This protein binds this small molecule.
Small molecule (SMILES): Oc1c(F)cccc1F

Binding-site contacts:
Ligand atom F1 contacts residue TYR16 of chain 1.A at 2.9 Å.
Ligand atom C2 contacts residue ALA118 of chain 1.A at 4.2 Å (hydrophobic).
Ligand atom F2 contacts residue ALA118 of chain 1.A at 2.9 Å.
Ligand atom F2 contacts residue MET116 of chain 1.A at 4.2 Å.
Ligand atom C6 contacts residue TYR16 of chain 1.A at 3.6 Å (hydrophobic).
Ligand atom O contacts residue ASP103 of chain 1.A at 2.6 Å (salt-bridge).
Ligand atom O contacts residue MET116 of chain 1.A at 3.5 Å.
Ligand atom C1 contacts residue PHE86 of chain 1.A at 3.6 Å (hydrophobic).
Ligand atom F1 contacts residue VAL20 of chain 1.A at 3.2 Å.
Ligand atom C5 contacts residue VAL88 of chain 1.A at 3.9 Å (hydrophobic).
Ligand atom F2 contacts residue ASP103 of chain 1.A at 3.2 Å.
Ligand atom C1 contacts residue ASN40 of chain 1.A at 3.8 Å.
Ligand atom C3 contacts residue ASN40 of chain 1.A at 3.5 Å.
Ligand atom C4 contacts residue VAL88 of chain 1.A at 3.9 Å (hydrophobic).
Ligand atom F2 contacts residue PHE86 of chain 1.A at 4.1 Å.
Ligand atom F1 contacts residue TYR57 of chain 1.A at 4.0 Å.
Ligand atom C6 contacts residue VAL20 of chain 1.A at 4.3 Å (hydrophobic).
Ligand atom C1 contacts residue ASP103 of chain 1.A at 3.8 Å.
Ligand atom C3 contacts residue VAL101 of chain 1.A at 4.2 Å (hydrophobic).
Ligand atom C4 contacts residue ASN40 of chain 1.A at 4.4 Å.
Ligand atom F2 contacts residue TRP120 of chain 1.A at 4.4 Å.
Ligand atom F2 contacts residue ASN40 of chain 1.A at 2.8 Å.
Ligand atom C5 contacts residue PHE86 of chain 1.A at 4.3 Å (hydrophobic).
Ligand atom C1 contacts residue TYR16 of chain 1.A at 3.4 Å (hydrophobic).
Ligand atom O contacts residue PHE86 of chain 1.A at 3.6 Å.
Ligand atom C6 contacts residue PHE86 of chain 1.A at 3.9 Å (hydrophobic).
Ligand atom O contacts residue TYR16 of chain 1.A at 2.5 Å (h-bond).
Ligand atom C2 contacts residue ASN40 of chain 1.A at 3.1 Å.
Ligand atom C2 contacts residue ASP103 of chain 1.A at 4.0 Å.
Ligand atom C1 contacts residue MET116 of chain 1.A at 4.4 Å (hydrophobic).
Ligand atom C2 contacts residue PHE86 of chain 1.A at 3.9 Å (hydrophobic).
Ligand atom F2 contacts residue VAL101 of chain 1.A at 3.6 Å.
Ligand atom F1 contacts residue PHE86 of chain 1.A at 4.3 Å.
Ligand atom O contacts residue TYR57 of chain 1.A at 4.2 Å.
Ligand atom O contacts residue ASN40 of chain 1.A at 4.2 Å.
Ligand atom C2 contacts residue VAL101 of chain 1.A at 4.2 Å (hydrophobic).
Ligand atom C5 contacts residue VAL20 of chain 1.A at 4.4 Å (hydrophobic).

Sequence of chain 1.A:
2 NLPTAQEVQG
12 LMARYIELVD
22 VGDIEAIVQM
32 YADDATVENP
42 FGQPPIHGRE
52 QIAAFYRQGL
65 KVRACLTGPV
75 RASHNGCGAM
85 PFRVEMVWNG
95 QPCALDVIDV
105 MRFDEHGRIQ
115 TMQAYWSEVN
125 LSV